A small-molecule ligand and the protein it binds are described below.
Small molecule (SMILES): Cc1cnc(CS(=O)c2nc3ccc4ncsc4c3[nH]2)c(C)c1OC(C)C

Sequence of chain 1.D:
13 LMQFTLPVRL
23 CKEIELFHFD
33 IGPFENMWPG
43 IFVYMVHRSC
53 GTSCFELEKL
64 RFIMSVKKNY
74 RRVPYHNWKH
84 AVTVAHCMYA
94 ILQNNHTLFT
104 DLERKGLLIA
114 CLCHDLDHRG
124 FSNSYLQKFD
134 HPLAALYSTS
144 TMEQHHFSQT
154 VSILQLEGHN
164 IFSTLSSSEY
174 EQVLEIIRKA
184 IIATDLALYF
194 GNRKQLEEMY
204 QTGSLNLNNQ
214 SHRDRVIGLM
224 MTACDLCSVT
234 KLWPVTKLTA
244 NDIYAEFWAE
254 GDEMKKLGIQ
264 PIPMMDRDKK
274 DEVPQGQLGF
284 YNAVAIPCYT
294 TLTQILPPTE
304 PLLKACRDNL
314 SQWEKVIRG

Binding-site contacts:
Ligand atom C22 contacts residue PHE283 of chain 1.D at 3.7 Å (hydrophobic).
Ligand atom C12 contacts residue PRO266 of chain 1.D at 3.5 Å (hydrophobic).
Ligand atom C19 contacts residue PHE283 of chain 1.D at 3.4 Å (hydrophobic).
Ligand atom N11 contacts residue GLU275 of chain 1.D at 3.8 Å.
Ligand atom C14 contacts residue PHE250 of chain 1.D at 3.5 Å (hydrophobic).
Ligand atom C14 contacts residue TYR247 of chain 1.D at 3.5 Å (hydrophobic).
Ligand atom C12 contacts residue GLU275 of chain 1.D at 3.6 Å.
Ligand atom C8 contacts residue GLY279 of chain 1.D at 3.7 Å.
Ligand atom C9 contacts residue TYR247 of chain 1.D at 3.5 Å (hydrophobic).
Ligand atom S13 contacts residue PHE283 of chain 1.D at 3.5 Å.
Ligand atom O23 contacts residue PHE283 of chain 1.D at 3.3 Å.
Ligand atom C9 contacts residue GLY279 of chain 1.D at 3.6 Å.
Ligand atom C1 contacts residue GLY279 of chain 1.D at 3.5 Å.
Ligand atom O15 contacts residue PHE283 of chain 1.D at 2.6 Å.
Ligand atom N4 contacts residue TYR247 of chain 1.D at 2.5 Å (h-bond).
Ligand atom C14 contacts residue MET267 of chain 1.D at 3.6 Å (hydrophobic).
Ligand atom C16 contacts residue GLN280 of chain 1.D at 3.6 Å.
Ligand atom C5 contacts residue MET267 of chain 1.D at 3.6 Å (hydrophobic).
Ligand atom S6 contacts residue VAL276 of chain 1.D at 3.7 Å.
Ligand atom S13 contacts residue MET267 of chain 1.D at 3.6 Å (h-bond).
Ligand atom C20 contacts residue PHE250 of chain 1.D at 3.5 Å (hydrophobic).
Ligand atom C17 contacts residue PHE283 of chain 1.D at 3.8 Å (hydrophobic).
Ligand atom C24 contacts residue SER231 of chain 1.D at 3.6 Å.
Ligand atom C1 contacts residue TYR247 of chain 1.D at 3.6 Å (hydrophobic).
Ligand atom N7 contacts residue GLY279 of chain 1.D at 3.4 Å (h-bond).
Ligand atom C9 contacts residue MET267 of chain 1.D at 3.4 Å (hydrophobic).
Ligand atom C2 contacts residue MET267 of chain 1.D at 3.4 Å (hydrophobic).
Ligand atom N4 contacts residue MET267 of chain 1.D at 3.3 Å.
Ligand atom C12 contacts residue LYS272 of chain 1.D at 3.4 Å.
Ligand atom O15 contacts residue GLN280 of chain 1.D at 3.0 Å (h-bond).
Ligand atom C3 contacts residue GLY279 of chain 1.D at 3.4 Å.
Ligand atom O15 contacts residue GLY279 of chain 1.D at 3.3 Å (h-bond).
Ligand atom C20 contacts residue PHE283 of chain 1.D at 3.7 Å (hydrophobic).
Ligand atom C20 contacts residue MET267 of chain 1.D at 3.7 Å (hydrophobic).
Ligand atom N11 contacts residue PRO266 of chain 1.D at 3.4 Å.
Ligand atom C10 contacts residue PRO266 of chain 1.D at 3.8 Å (hydrophobic).
Ligand atom N18 contacts residue GLN280 of chain 1.D at 3.0 Å (h-bond).
Ligand atom C3 contacts residue MET267 of chain 1.D at 3.6 Å (hydrophobic).
Ligand atom C1 contacts residue MET267 of chain 1.D at 3.5 Å (hydrophobic).
Ligand atom C14 contacts residue GLN280 of chain 1.D at 3.4 Å.